Sequence of chain 1.A:
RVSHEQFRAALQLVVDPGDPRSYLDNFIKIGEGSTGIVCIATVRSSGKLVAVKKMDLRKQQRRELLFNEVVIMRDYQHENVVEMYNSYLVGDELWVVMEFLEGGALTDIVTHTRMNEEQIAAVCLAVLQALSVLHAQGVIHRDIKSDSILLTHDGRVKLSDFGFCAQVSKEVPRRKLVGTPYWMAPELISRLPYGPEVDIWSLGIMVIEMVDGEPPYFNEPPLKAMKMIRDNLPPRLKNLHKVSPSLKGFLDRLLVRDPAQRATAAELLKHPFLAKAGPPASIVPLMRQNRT

The small molecule below binds the protein below.
Small molecule (SMILES): Nc1ncnc2c1ncn2[C@@H]1O[C@H](CO[P](=O)(O)O[P](=O)(O)NP(=O)(O)O)[C@@H](O)[C@H]1O

Binding-site contacts:
Ligand atom O3A contacts residue GLY85 of chain 1.A at 3.2 Å.
Ligand atom O1B contacts residue THR87 of chain 1.A at 2.6 Å (h-bond).
Ligand atom C5' contacts residue GLY85 of chain 1.A at 3.6 Å.
Ligand atom O3G contacts residue ASP195 of chain 1.A at 3.4 Å (salt-bridge).
Ligand atom PA contacts residue MG1 of chain 1.D at 3.3 Å.
Ligand atom O3A contacts residue LYS105 of chain 1.A at 3.3 Å (salt-bridge).
Ligand atom O2B contacts residue GLY85 of chain 1.A at 3.5 Å.
Ligand atom PB contacts residue MG1 of chain 1.D at 3.5 Å.
Ligand atom O1G contacts residue SER86 of chain 1.A at 3.3 Å (h-bond).
Ligand atom O2A contacts residue ASP213 of chain 1.A at 2.8 Å (salt-bridge).
Ligand atom O1G contacts residue PHE216 of chain 1.A at 3.2 Å.
Ligand atom O1G contacts residue THR87 of chain 1.A at 3.3 Å.
Ligand atom O3A contacts residue MG1 of chain 1.D at 3.5 Å.
Ligand atom PB contacts residue SER86 of chain 1.A at 3.6 Å.
Ligand atom C5' contacts residue GLU84 of chain 1.A at 3.4 Å.
Ligand atom N6 contacts residue GLU151 of chain 1.A at 2.9 Å (salt-bridge).
Ligand atom O2B contacts residue MG1 of chain 1.D at 2.5 Å.
Ligand atom O1B contacts residue SER86 of chain 1.A at 3.0 Å (h-bond).
Ligand atom O2B contacts residue SER86 of chain 1.A at 3.5 Å (h-bond).
Ligand atom O2G contacts residue GLU121 of chain 1.A at 3.0 Å (salt-bridge).
Ligand atom N7 contacts residue LEU202 of chain 1.A at 3.6 Å.
Ligand atom O3G contacts residue ASP213 of chain 1.A at 3.3 Å.
Ligand atom C2 contacts residue LEU153 of chain 1.A at 3.6 Å (hydrophobic).
Ligand atom O2' contacts residue LEU202 of chain 1.A at 3.7 Å.
Ligand atom O1A contacts residue MG1 of chain 1.D at 2.1 Å.
Ligand atom PB contacts residue LYS105 of chain 1.A at 3.7 Å.
Ligand atom O5' contacts residue VAL90 of chain 1.A at 3.6 Å.
Ligand atom N1 contacts residue LEU153 of chain 1.A at 2.9 Å (h-bond).
Ligand atom O2G contacts residue LYS105 of chain 1.A at 3.2 Å (salt-bridge).
Ligand atom O1A contacts residue ASP213 of chain 1.A at 3.3 Å (salt-bridge).
Ligand atom C2 contacts residue PHE152 of chain 1.A at 3.6 Å (hydrophobic).
Ligand atom C5 contacts residue LEU202 of chain 1.A at 3.5 Å (hydrophobic).
Ligand atom C5' contacts residue MG1 of chain 1.D at 3.6 Å.
Ligand atom PA contacts residue ASP213 of chain 1.A at 3.5 Å.
Ligand atom PB contacts residue GLY85 of chain 1.A at 3.7 Å.
Ligand atom N3B contacts residue ASP213 of chain 1.A at 3.4 Å (salt-bridge).
Ligand atom N3B contacts residue LYS105 of chain 1.A at 3.2 Å (salt-bridge).
Ligand atom O3G contacts residue PHE216 of chain 1.A at 3.2 Å.
Ligand atom O2G contacts residue GLY215 of chain 1.A at 3.4 Å (h-bond).
Ligand atom O2A contacts residue LYS105 of chain 1.A at 2.8 Å (salt-bridge).